A small-molecule ligand and the protein it binds are described below.
Small molecule (SMILES): OC[C@H]1O[C@@H](O)[C@H](O)[C@@H](O)[C@@H]1O

Sequence of chain 1.C:
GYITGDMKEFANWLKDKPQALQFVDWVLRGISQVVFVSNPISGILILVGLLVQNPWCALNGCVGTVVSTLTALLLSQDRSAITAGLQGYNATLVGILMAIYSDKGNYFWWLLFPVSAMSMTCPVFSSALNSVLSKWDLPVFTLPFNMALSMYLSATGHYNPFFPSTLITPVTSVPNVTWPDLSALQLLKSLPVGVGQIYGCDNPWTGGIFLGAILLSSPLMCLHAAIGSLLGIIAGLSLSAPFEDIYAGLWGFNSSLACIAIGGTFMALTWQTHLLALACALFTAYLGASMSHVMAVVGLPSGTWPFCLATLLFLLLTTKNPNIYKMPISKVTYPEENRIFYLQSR

Binding-site contacts:
Ligand atom C6 contacts residue ASP211 of chain 1.C at 3.2 Å.
Ligand atom O1 contacts residue ASP211 of chain 1.C at 3.2 Å (salt-bridge).
Ligand atom C1 contacts residue ASP211 of chain 1.C at 3.7 Å.
Ligand atom O5 contacts residue ASP211 of chain 1.C at 3.0 Å (salt-bridge).
Ligand atom C5 contacts residue ASP211 of chain 1.C at 3.6 Å.
Ligand atom C6 contacts residue THR208 of chain 1.C at 3.4 Å.
Ligand atom O6 contacts residue ASP211 of chain 1.C at 3.3 Å (salt-bridge).
Ligand atom O6 contacts residue THR208 of chain 1.C at 3.7 Å.